Sequence of chain 1.B:
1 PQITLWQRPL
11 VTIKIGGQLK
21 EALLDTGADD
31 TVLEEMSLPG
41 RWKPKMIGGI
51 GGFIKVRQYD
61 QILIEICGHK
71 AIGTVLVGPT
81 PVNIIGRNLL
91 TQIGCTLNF

Sequence of chain 1.A:
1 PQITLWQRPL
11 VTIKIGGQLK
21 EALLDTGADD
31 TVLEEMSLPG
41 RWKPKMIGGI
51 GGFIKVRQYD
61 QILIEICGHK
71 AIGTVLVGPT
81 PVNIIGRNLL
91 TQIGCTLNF

Binding-site contacts:
Ligand atom C24 contacts residue VAL82 of chain 1.B at 3.9 Å (hydrophobic).
Ligand atom O1 contacts residue ALA28 of chain 1.A at 3.4 Å.
Ligand atom C15 contacts residue PRO79 of chain 1.A at 3.7 Å (hydrophobic).
Ligand atom C17 contacts residue 3T11 of chain 1.F at 3.6 Å.
Ligand atom CL1 contacts residue PRO81 of chain 1.B at 3.6 Å.
Ligand atom C8 contacts residue ILE84 of chain 1.B at 3.7 Å (hydrophobic).
Ligand atom C9 contacts residue ILE84 of chain 1.B at 3.8 Å (hydrophobic).
Ligand atom C24 contacts residue ARG8 of chain 1.B at 3.4 Å.
Ligand atom C16 contacts residue THR80 of chain 1.A at 3.4 Å.
Ligand atom CL1 contacts residue GLY48 of chain 1.A at 3.8 Å.
Ligand atom C15 contacts residue ILE50 of chain 1.B at 3.9 Å (hydrophobic).
Ligand atom C25 contacts residue GLY48 of chain 1.A at 4.0 Å.
Ligand atom C15 contacts residue ILE47 of chain 1.A at 3.6 Å (hydrophobic).
Ligand atom C16 contacts residue VAL32 of chain 1.A at 3.6 Å (hydrophobic).
Ligand atom C17 contacts residue THR80 of chain 1.A at 4.0 Å.
Ligand atom C15 contacts residue ILE54 of chain 1.A at 3.9 Å (hydrophobic).
Ligand atom C4 contacts residue 3T11 of chain 1.F at 3.8 Å.
Ligand atom C14 contacts residue ILE50 of chain 1.B at 3.8 Å (hydrophobic).
Ligand atom C13 contacts residue ILE50 of chain 1.B at 3.9 Å (hydrophobic).
Ligand atom C13 contacts residue ILE47 of chain 1.A at 3.8 Å (hydrophobic).
Ligand atom C17 contacts residue ILE84 of chain 1.A at 3.9 Å (hydrophobic).
Ligand atom C7 contacts residue PRO81 of chain 1.B at 3.8 Å (hydrophobic).
Ligand atom N5 contacts residue 3T11 of chain 1.F at 3.9 Å.
Ligand atom C8 contacts residue VAL82 of chain 1.B at 3.7 Å (hydrophobic).
Ligand atom C9 contacts residue VAL82 of chain 1.B at 3.6 Å (hydrophobic).
Ligand atom N10 contacts residue GLY27 of chain 1.A at 3.1 Å (h-bond).
Ligand atom C19 contacts residue GLY48 of chain 1.A at 3.9 Å.
Ligand atom C4 contacts residue GLY49 of chain 1.A at 3.9 Å.
Ligand atom C4 contacts residue GLY48 of chain 1.A at 3.6 Å.
Ligand atom O22 contacts residue VAL82 of chain 1.B at 3.7 Å.
Ligand atom C22 contacts residue VAL82 of chain 1.B at 3.8 Å (hydrophobic).
Ligand atom C23 contacts residue GLY27 of chain 1.A at 3.8 Å.
Ligand atom C14 contacts residue ILE47 of chain 1.A at 3.4 Å (hydrophobic).
Ligand atom C6 contacts residue 3T11 of chain 1.F at 3.8 Å.
Ligand atom C11 contacts residue GLY27 of chain 1.A at 3.2 Å.
Ligand atom C24 contacts residue LEU23 of chain 1.B at 3.8 Å (hydrophobic).
Ligand atom O21 contacts residue PRO81 of chain 1.B at 3.7 Å.
Ligand atom C13 contacts residue GLY48 of chain 1.A at 3.8 Å.
Ligand atom C7 contacts residue 3T11 of chain 1.F at 3.5 Å.
Ligand atom C2 contacts residue GLY48 of chain 1.A at 3.8 Å.

A protein and the small-molecule ligand that binds it are described below.
Small molecule (SMILES): COc1cc(C2Nc3ccccc3NC3=C2C(=O)CC(c2ccccc2)C3)cc(Cl)c1O